Binding-site contacts:
Ligand atom C8 contacts residue GLN83 of chain 1.E at 3.1 Å.
Ligand atom C7 contacts residue GLN83 of chain 1.E at 4.4 Å.
Ligand atom O7 contacts residue HIS177 of chain 1.E at 4.3 Å.
Ligand atom C5 contacts residue ASN85 of chain 1.E at 3.6 Å.
Ligand atom C3 contacts residue GLN63 of chain 1.E at 3.5 Å.
Ligand atom C4 contacts residue GLN63 of chain 1.E at 3.9 Å.
Ligand atom C5 contacts residue GLN63 of chain 1.E at 4.1 Å.
Ligand atom O5 contacts residue ASN85 of chain 1.E at 2.4 Å (h-bond).
Ligand atom O3 contacts residue GLN63 of chain 1.E at 4.3 Å.
Ligand atom C2 contacts residue HIS177 of chain 1.E at 3.5 Å.
Ligand atom O3 contacts residue HIS177 of chain 1.E at 3.4 Å.
Ligand atom O5 contacts residue GLN63 of chain 1.E at 4.5 Å.
Ligand atom C3 contacts residue HIS177 of chain 1.E at 4.1 Å.
Ligand atom N2 contacts residue ASN85 of chain 1.E at 2.9 Å (h-bond).
Ligand atom O7 contacts residue GLN84 of chain 1.E at 3.7 Å.
Ligand atom C3 contacts residue ASN85 of chain 1.E at 3.8 Å.
Ligand atom C4 contacts residue ASN85 of chain 1.E at 4.3 Å.
Ligand atom C1 contacts residue ASN85 of chain 1.E at 1.4 Å.
Ligand atom O7 contacts residue ASN176 of chain 1.E at 4.5 Å.
Ligand atom O4 contacts residue GLN63 of chain 1.E at 3.6 Å.
Ligand atom C8 contacts residue ASN85 of chain 1.E at 3.5 Å.
Ligand atom C7 contacts residue GLN63 of chain 1.E at 4.4 Å.
Ligand atom C8 contacts residue GLN63 of chain 1.E at 3.2 Å.
Ligand atom C1 contacts residue GLN63 of chain 1.E at 4.0 Å.
Ligand atom C2 contacts residue GLN63 of chain 1.E at 4.3 Å.
Ligand atom N2 contacts residue HIS177 of chain 1.E at 3.4 Å (h-bond).
Ligand atom C7 contacts residue ASN85 of chain 1.E at 3.4 Å.
Ligand atom O7 contacts residue ASN85 of chain 1.E at 4.3 Å.
Ligand atom C7 contacts residue HIS177 of chain 1.E at 4.3 Å.
Ligand atom C8 contacts residue GLN84 of chain 1.E at 4.1 Å.
Ligand atom C2 contacts residue ASN85 of chain 1.E at 2.5 Å.

This protein binds this small molecule.
Small molecule (SMILES): CC(=O)N[C@@H]1[C@@H](O)[C@H](O)[C@@H](CO)O[C@H]1O

Sequence of chain 1.E:
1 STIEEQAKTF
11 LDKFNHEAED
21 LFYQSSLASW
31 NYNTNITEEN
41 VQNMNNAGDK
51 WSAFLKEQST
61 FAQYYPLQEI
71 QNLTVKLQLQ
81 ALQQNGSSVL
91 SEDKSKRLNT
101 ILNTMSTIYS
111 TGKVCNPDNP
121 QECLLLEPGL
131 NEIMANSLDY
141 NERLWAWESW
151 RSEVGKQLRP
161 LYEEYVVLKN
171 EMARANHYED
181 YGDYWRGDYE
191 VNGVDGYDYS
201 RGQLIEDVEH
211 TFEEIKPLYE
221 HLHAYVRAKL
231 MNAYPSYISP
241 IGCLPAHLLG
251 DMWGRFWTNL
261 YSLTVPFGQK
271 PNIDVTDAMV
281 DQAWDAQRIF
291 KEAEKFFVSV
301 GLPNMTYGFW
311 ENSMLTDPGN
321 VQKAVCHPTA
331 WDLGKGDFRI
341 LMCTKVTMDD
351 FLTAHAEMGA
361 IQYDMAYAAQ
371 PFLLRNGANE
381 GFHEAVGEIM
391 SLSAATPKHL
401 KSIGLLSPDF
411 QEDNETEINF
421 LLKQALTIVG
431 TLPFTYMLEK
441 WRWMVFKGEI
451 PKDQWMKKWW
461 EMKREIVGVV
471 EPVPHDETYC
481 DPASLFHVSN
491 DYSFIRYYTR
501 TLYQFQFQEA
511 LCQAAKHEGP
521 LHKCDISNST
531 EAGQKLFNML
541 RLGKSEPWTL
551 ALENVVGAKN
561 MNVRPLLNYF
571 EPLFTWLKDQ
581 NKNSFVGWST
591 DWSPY